Sequence of chain 1.A:
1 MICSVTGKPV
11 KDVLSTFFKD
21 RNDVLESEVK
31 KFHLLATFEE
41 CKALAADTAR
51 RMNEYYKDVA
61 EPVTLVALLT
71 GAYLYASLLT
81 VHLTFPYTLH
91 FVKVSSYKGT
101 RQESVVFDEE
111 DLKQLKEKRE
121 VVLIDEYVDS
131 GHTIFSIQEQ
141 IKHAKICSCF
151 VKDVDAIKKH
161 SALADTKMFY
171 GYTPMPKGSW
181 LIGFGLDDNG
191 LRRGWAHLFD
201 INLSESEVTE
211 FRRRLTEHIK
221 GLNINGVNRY

Binding-site contacts:
Ligand atom N1 contacts residue TRP180 of chain 1.A at 3.5 Å.
Ligand atom N3 contacts residue TRP180 of chain 1.A at 3.8 Å.
Ligand atom O6 contacts residue TRP180 of chain 1.A at 3.5 Å.
Ligand atom N7 contacts residue TYR127 of chain 1.A at 3.9 Å.
Ligand atom C4 contacts residue TRP180 of chain 1.A at 3.6 Å (hydrophobic).
Ligand atom C5 contacts residue ASP129 of chain 1.A at 4.3 Å.
Ligand atom C8 contacts residue ASP129 of chain 1.A at 3.8 Å.
Ligand atom N2 contacts residue TRP180 of chain 1.A at 3.9 Å.
Ligand atom C2 contacts residue TRP180 of chain 1.A at 3.5 Å (hydrophobic).
Ligand atom N2 contacts residue ASP187 of chain 1.A at 3.0 Å (salt-bridge).
Ligand atom N2 contacts residue LEU186 of chain 1.A at 3.8 Å.
Ligand atom C6 contacts residue TYR127 of chain 1.A at 4.3 Å (hydrophobic).
Ligand atom C5 contacts residue TRP180 of chain 1.A at 3.6 Å (hydrophobic).
Ligand atom C6 contacts residue LEU181 of chain 1.A at 3.7 Å (hydrophobic).
Ligand atom N3 contacts residue LEU186 of chain 1.A at 4.1 Å.
Ligand atom C9 contacts residue TRP180 of chain 1.A at 4.2 Å (hydrophobic).
Ligand atom N2 contacts residue LEU181 of chain 1.A at 3.0 Å (h-bond).
Ligand atom N1 contacts residue LEU181 of chain 1.A at 2.6 Å (h-bond).
Ligand atom O6 contacts residue LEU181 of chain 1.A at 2.9 Å (h-bond).
Ligand atom C2 contacts residue ASP187 of chain 1.A at 4.3 Å.
Ligand atom C6 contacts residue TRP180 of chain 1.A at 3.6 Å (hydrophobic).
Ligand atom C5 contacts residue TYR127 of chain 1.A at 4.1 Å (hydrophobic).
Ligand atom N7 contacts residue TRP180 of chain 1.A at 3.9 Å.
Ligand atom C2 contacts residue LEU186 of chain 1.A at 4.1 Å (hydrophobic).
Ligand atom C8 contacts residue TYR127 of chain 1.A at 4.5 Å (hydrophobic).
Ligand atom N7 contacts residue ASP129 of chain 1.A at 3.1 Å (salt-bridge).
Ligand atom C8 contacts residue TRP180 of chain 1.A at 4.5 Å (hydrophobic).
Ligand atom O6 contacts residue TYR127 of chain 1.A at 3.9 Å.
Ligand atom C2 contacts residue LEU181 of chain 1.A at 3.2 Å (hydrophobic).

This small molecule binds to this protein.
Small molecule (SMILES): Nc1nc2c([C@@H]3N[C@H](CO)[C@@H](O)[C@H]3O)c[nH]c2c(=O)[nH]1